The small molecule below binds the protein below.
Small molecule (SMILES): Nc1ccn([C@H]2C[C@H](O[P](=O)(O)OC[C@H]3O[C@@H](n4cnc5c(=O)nc(N)[nH]c54)C[C@@H]3O[P](=O)(O)OC[C@H]3O[C@@H](n4cnc5c(N)ncnc54)C[C@@H]3O)[C@@H](CO[P](=O)(O)O[C@H]3C[C@H](n4cnc5c(N)ncnc54)O[C@@H]3CO)O2)c(=O)n1

Sequence of chain 1.D:
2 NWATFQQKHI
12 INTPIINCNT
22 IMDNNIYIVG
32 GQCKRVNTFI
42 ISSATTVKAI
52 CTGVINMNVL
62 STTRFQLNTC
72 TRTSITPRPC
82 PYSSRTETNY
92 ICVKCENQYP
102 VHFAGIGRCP

Binding-site contacts:
Ligand atom O2 contacts residue HIS10 of chain 1.D at 3.5 Å.
Ligand atom N2 contacts residue PCA1 of chain 1.D at 3.3 Å (h-bond).
Ligand atom N1 contacts residue GLU97 of chain 1.D at 2.7 Å (salt-bridge).
Ligand atom N1 contacts residue VAL102 of chain 1.D at 3.7 Å.
Ligand atom N3 contacts residue THR39 of chain 1.D at 2.7 Å (h-bond).
Ligand atom N4 contacts residue THR39 of chain 1.D at 3.3 Å (h-bond).
Ligand atom N2 contacts residue VAL102 of chain 1.D at 3.7 Å.
Ligand atom N7 contacts residue HIS103 of chain 1.D at 3.4 Å.
Ligand atom P contacts residue HIS10 of chain 1.D at 3.8 Å.
Ligand atom N9 contacts residue HIS103 of chain 1.D at 3.8 Å.
Ligand atom C1' contacts residue VAL37 of chain 1.D at 3.5 Å (hydrophobic).
Ligand atom C8 contacts residue HIS103 of chain 1.D at 3.4 Å.
Ligand atom OP1 contacts residue HIS103 of chain 1.D at 2.7 Å.
Ligand atom N3 contacts residue PCA1 of chain 1.D at 3.4 Å.
Ligand atom O3' contacts residue LYS35 of chain 1.D at 3.5 Å (salt-bridge).
Ligand atom C5 contacts residue HIS103 of chain 1.D at 3.8 Å.
Ligand atom O3' contacts residue PCA1 of chain 1.D at 3.6 Å.
Ligand atom C2 contacts residue PHE104 of chain 1.D at 3.8 Å (hydrophobic).
Ligand atom N3 contacts residue PHE104 of chain 1.D at 3.7 Å.
Ligand atom N1 contacts residue VAL37 of chain 1.D at 3.8 Å.
Ligand atom O4' contacts residue VAL37 of chain 1.D at 3.4 Å (h-bond).
Ligand atom O5' contacts residue HIS103 of chain 1.D at 3.0 Å (h-bond).
Ligand atom C6 contacts residue VAL37 of chain 1.D at 3.5 Å (hydrophobic).
Ligand atom N2 contacts residue GLU97 of chain 1.D at 3.1 Å (salt-bridge).
Ligand atom O6 contacts residue LYS95 of chain 1.D at 3.2 Å.
Ligand atom C5 contacts residue VAL37 of chain 1.D at 3.7 Å (hydrophobic).
Ligand atom O2 contacts residue ASN38 of chain 1.D at 3.4 Å.
Ligand atom O4' contacts residue PCA1 of chain 1.D at 3.8 Å.
Ligand atom O6 contacts residue GLU97 of chain 1.D at 3.4 Å (salt-bridge).
Ligand atom C2 contacts residue GLU97 of chain 1.D at 3.6 Å.
Ligand atom C6 contacts residue GLU97 of chain 1.D at 3.5 Å.
Ligand atom C4 contacts residue THR39 of chain 1.D at 3.5 Å.
Ligand atom OP2 contacts residue LYS9 of chain 1.D at 2.9 Å (salt-bridge).
Ligand atom O2 contacts residue THR39 of chain 1.D at 2.9 Å (h-bond).
Ligand atom OP1 contacts residue HIS10 of chain 1.D at 2.5 Å (h-bond).
Ligand atom C2' contacts residue PHE104 of chain 1.D at 3.8 Å (hydrophobic).
Ligand atom O4' contacts residue HIS103 of chain 1.D at 3.4 Å (h-bond).
Ligand atom O2 contacts residue VAL37 of chain 1.D at 3.8 Å.
Ligand atom C5' contacts residue HIS103 of chain 1.D at 3.8 Å.
Ligand atom C2 contacts residue THR39 of chain 1.D at 3.6 Å.